Sequence of chain 1.A:
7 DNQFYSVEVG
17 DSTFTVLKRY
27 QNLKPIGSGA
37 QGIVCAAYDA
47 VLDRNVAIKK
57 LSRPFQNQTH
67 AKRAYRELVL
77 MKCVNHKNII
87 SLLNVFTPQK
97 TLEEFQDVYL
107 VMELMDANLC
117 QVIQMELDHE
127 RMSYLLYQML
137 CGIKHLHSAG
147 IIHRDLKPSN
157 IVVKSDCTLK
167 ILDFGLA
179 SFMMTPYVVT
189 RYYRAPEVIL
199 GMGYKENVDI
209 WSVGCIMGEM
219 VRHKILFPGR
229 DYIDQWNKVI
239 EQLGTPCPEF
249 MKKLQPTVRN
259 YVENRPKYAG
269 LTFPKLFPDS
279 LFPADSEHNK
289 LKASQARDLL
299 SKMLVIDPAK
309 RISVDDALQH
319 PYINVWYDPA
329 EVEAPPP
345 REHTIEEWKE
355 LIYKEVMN

Binding-site contacts:
Ligand atom CL14 contacts residue MET108 of chain 1.A at 3.6 Å.
Ligand atom C33 contacts residue ASP112 of chain 1.A at 3.7 Å.
Ligand atom C34 contacts residue ALA113 of chain 1.A at 3.7 Å (hydrophobic).
Ligand atom C30 contacts residue LEU110 of chain 1.A at 3.7 Å (hydrophobic).
Ligand atom C30 contacts residue MET111 of chain 1.A at 3.2 Å (hydrophobic).
Ligand atom C6 contacts residue GLU109 of chain 1.A at 3.6 Å.
Ligand atom C20 contacts residue ILE32 of chain 1.A at 3.4 Å (hydrophobic).
Ligand atom C30 contacts residue ILE32 of chain 1.A at 3.8 Å (hydrophobic).
Ligand atom C34 contacts residue ASP112 of chain 1.A at 3.5 Å.
Ligand atom C1 contacts residue LEU168 of chain 1.A at 3.8 Å (hydrophobic).
Ligand atom C31 contacts residue ILE32 of chain 1.A at 3.8 Å (hydrophobic).
Ligand atom O51 contacts residue LYS30 of chain 1.A at 2.8 Å (salt-bridge).
Ligand atom C40 contacts residue SER34 of chain 1.A at 3.5 Å.
Ligand atom C40 contacts residue GLY33 of chain 1.A at 3.5 Å.
Ligand atom C49 contacts residue ILE32 of chain 1.A at 3.6 Å (hydrophobic).
Ligand atom C11 contacts residue VAL158 of chain 1.A at 3.5 Å (hydrophobic).
Ligand atom C27 contacts residue ALA113 of chain 1.A at 3.7 Å (hydrophobic).
Ligand atom C26 contacts residue ALA113 of chain 1.A at 3.5 Å (hydrophobic).
Ligand atom C43 contacts residue SER155 of chain 1.A at 3.7 Å.
Ligand atom O18 contacts residue ASN114 of chain 1.A at 3.1 Å.
Ligand atom O16 contacts residue LEU110 of chain 1.A at 3.8 Å.
Ligand atom C43 contacts residue LEU168 of chain 1.A at 3.5 Å (hydrophobic).
Ligand atom C27 contacts residue ASP112 of chain 1.A at 3.6 Å.
Ligand atom C6 contacts residue ALA53 of chain 1.A at 3.4 Å (hydrophobic).
Ligand atom C13 contacts residue VAL158 of chain 1.A at 3.5 Å (hydrophobic).
Ligand atom C32 contacts residue ILE32 of chain 1.A at 3.8 Å (hydrophobic).
Ligand atom C19 contacts residue ILE32 of chain 1.A at 3.3 Å (hydrophobic).
Ligand atom O50 contacts residue LYS30 of chain 1.A at 3.6 Å.
Ligand atom C40 contacts residue VAL40 of chain 1.A at 3.6 Å (hydrophobic).
Ligand atom C39 contacts residue VAL40 of chain 1.A at 3.6 Å (hydrophobic).
Ligand atom N12 contacts residue VAL158 of chain 1.A at 3.3 Å.
Ligand atom O51 contacts residue ILE32 of chain 1.A at 3.8 Å.
Ligand atom C41 contacts residue SER34 of chain 1.A at 3.8 Å.
Ligand atom C49 contacts residue LYS30 of chain 1.A at 3.6 Å.
Ligand atom C2 contacts residue LEU168 of chain 1.A at 3.7 Å (hydrophobic).
Ligand atom O16 contacts residue MET111 of chain 1.A at 2.9 Å (h-bond).
Ligand atom C5 contacts residue GLU109 of chain 1.A at 3.5 Å.
Ligand atom C5 contacts residue ALA53 of chain 1.A at 3.7 Å (hydrophobic).
Ligand atom C42 contacts residue SER155 of chain 1.A at 3.4 Å.
Ligand atom C26 contacts residue VAL158 of chain 1.A at 3.7 Å (hydrophobic).

The small molecule below binds the protein below.
Small molecule (SMILES): CCC(=O)c1c(-c2ccccc2)c2cc(Cl)ccc2c(=O)n1Cc1ccc(C(=O)O)cc1